Binding-site contacts:
Ligand atom C4' contacts residue DA4 of chain 52.D at 4.3 Å.
Ligand atom OP1 contacts residue DA4 of chain 52.D at 2.2 Å.
Ligand atom OP2 contacts residue DA4 of chain 52.D at 3.6 Å.
Ligand atom P contacts residue DA4 of chain 52.D at 3.2 Å.
Ligand atom C2' contacts residue DA4 of chain 52.D at 3.5 Å.
Ligand atom O5' contacts residue DA4 of chain 52.D at 4.0 Å.
Ligand atom C3' contacts residue DA4 of chain 52.D at 3.3 Å.
Ligand atom C5' contacts residue DA4 of chain 52.D at 4.0 Å.
Ligand atom O3' contacts residue DA4 of chain 52.D at 4.2 Å.

This protein binds this small molecule.
Small molecule (SMILES): Nc1ccn([C@H]2C[C@H](O)[C@@H](COP(=O)(O)O)O2)c(=O)n1